Sequence of chain 1.C:
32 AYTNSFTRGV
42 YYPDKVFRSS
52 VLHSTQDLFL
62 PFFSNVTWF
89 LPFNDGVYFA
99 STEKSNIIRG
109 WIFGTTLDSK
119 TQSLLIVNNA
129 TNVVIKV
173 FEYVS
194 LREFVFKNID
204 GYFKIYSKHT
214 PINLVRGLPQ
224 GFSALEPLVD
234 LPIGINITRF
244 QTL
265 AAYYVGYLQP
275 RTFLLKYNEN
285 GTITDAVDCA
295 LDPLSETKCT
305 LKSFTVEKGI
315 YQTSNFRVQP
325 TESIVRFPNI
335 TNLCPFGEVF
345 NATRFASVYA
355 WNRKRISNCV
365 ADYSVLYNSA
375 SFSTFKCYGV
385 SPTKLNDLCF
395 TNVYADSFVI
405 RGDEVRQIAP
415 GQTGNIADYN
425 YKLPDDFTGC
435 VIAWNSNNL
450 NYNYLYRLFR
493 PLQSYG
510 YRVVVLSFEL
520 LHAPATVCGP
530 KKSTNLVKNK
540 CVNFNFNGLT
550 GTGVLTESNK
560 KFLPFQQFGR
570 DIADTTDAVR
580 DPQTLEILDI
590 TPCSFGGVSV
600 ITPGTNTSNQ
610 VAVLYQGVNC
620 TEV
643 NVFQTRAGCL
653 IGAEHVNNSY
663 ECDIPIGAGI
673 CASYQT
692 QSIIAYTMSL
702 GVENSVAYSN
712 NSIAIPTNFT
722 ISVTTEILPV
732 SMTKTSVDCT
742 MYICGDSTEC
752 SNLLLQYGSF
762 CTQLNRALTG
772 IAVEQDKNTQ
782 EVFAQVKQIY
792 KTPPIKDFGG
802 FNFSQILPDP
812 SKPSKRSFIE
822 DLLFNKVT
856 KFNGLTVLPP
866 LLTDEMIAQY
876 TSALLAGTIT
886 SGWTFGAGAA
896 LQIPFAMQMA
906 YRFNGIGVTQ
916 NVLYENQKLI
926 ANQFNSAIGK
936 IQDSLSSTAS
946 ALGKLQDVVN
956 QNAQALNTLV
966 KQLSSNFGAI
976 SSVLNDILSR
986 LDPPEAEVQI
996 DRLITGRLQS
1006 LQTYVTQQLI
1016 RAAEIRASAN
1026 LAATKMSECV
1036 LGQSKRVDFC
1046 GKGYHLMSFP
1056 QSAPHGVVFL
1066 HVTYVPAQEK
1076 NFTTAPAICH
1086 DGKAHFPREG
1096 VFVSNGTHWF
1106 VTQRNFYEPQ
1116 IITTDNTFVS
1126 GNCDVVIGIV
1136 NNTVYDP

Binding-site contacts:
Ligand atom C2 contacts residue ASN618 of chain 1.C at 2.5 Å.
Ligand atom C1 contacts residue ASN618 of chain 1.C at 1.4 Å.
Ligand atom C7 contacts residue ASN618 of chain 1.C at 3.5 Å.
Ligand atom C6 contacts residue THR620 of chain 1.C at 4.1 Å.
Ligand atom O7 contacts residue GLN646 of chain 1.C at 4.0 Å.
Ligand atom C7 contacts residue GLN646 of chain 1.C at 4.5 Å.
Ligand atom C3 contacts residue ASN618 of chain 1.C at 3.8 Å.
Ligand atom O5 contacts residue THR620 of chain 1.C at 4.0 Å.
Ligand atom O6 contacts residue THR620 of chain 1.C at 4.5 Å.
Ligand atom C5 contacts residue ASN618 of chain 1.C at 3.7 Å.
Ligand atom C5 contacts residue THR620 of chain 1.C at 4.5 Å.
Ligand atom O5 contacts residue ASN618 of chain 1.C at 2.4 Å (h-bond).
Ligand atom N2 contacts residue ASN618 of chain 1.C at 2.9 Å (h-bond).
Ligand atom C8 contacts residue GLN646 of chain 1.C at 4.3 Å.
Ligand atom O7 contacts residue ASN618 of chain 1.C at 3.8 Å.
Ligand atom C4 contacts residue ASN618 of chain 1.C at 4.2 Å.

A small-molecule ligand and the protein it binds are described below.
Small molecule (SMILES): CC(=O)N[C@@H]1[C@@H](O)[C@H](O)[C@@H](CO)O[C@H]1O